Sequence of chain 1.A:
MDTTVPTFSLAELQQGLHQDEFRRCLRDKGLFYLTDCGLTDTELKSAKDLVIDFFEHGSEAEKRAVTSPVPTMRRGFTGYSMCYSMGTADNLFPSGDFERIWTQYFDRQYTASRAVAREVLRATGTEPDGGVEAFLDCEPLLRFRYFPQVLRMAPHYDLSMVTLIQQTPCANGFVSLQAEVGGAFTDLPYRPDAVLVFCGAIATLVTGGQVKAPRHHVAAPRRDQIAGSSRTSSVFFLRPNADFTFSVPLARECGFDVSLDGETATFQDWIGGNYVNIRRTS

The protein below binds the small molecule below.
Small molecule (SMILES): O=C(O)CCC(=O)C(=O)O

Binding-site contacts:
Ligand atom C5 contacts residue PNN1 of chain 1.C at 1.4 Å.
Ligand atom O1 contacts residue ILE305 of chain 1.A at 3.7 Å.
Ligand atom O3 contacts residue ARG258 of chain 1.A at 2.9 Å (salt-bridge).
Ligand atom O1 contacts residue HIS183 of chain 1.A at 3.3 Å (h-bond).
Ligand atom C4 contacts residue VAL245 of chain 1.A at 4.0 Å (hydrophobic).
Ligand atom O2 contacts residue PHE264 of chain 1.A at 3.9 Å.
Ligand atom C1 contacts residue MET180 of chain 1.A at 4.0 Å (hydrophobic).
Ligand atom C5 contacts residue SER260 of chain 1.A at 3.7 Å.
Ligand atom C3 contacts residue MET180 of chain 1.A at 3.6 Å (hydrophobic).
Ligand atom C2 contacts residue PNN1 of chain 1.C at 0.7 Å.
Ligand atom O5 contacts residue HIS243 of chain 1.A at 3.1 Å (h-bond).
Ligand atom O4 contacts residue PNN1 of chain 1.C at 1.2 Å (h-bond).
Ligand atom O3 contacts residue SER260 of chain 1.A at 3.8 Å.
Ligand atom O3 contacts residue LEU204 of chain 1.A at 3.7 Å.
Ligand atom O4 contacts residue SER260 of chain 1.A at 2.9 Å (h-bond).
Ligand atom O5 contacts residue FE21 of chain 1.B at 2.2 Å.
Ligand atom O4 contacts residue PHE164 of chain 1.A at 3.8 Å.
Ligand atom C3 contacts residue PNN1 of chain 1.C at 0.8 Å.
Ligand atom C2 contacts residue MET180 of chain 1.A at 3.5 Å (hydrophobic).
Ligand atom C4 contacts residue PNN1 of chain 1.C at 0.6 Å.
Ligand atom O2 contacts residue PNN1 of chain 1.C at 1.4 Å.
Ligand atom O1 contacts residue PNN1 of chain 1.C at 0.4 Å (h-bond).
Ligand atom C5 contacts residue VAL245 of chain 1.A at 3.9 Å (hydrophobic).
Ligand atom O5 contacts residue HIS183 of chain 1.A at 3.4 Å (h-bond).
Ligand atom O1 contacts residue FE21 of chain 1.B at 2.3 Å.
Ligand atom C4 contacts residue LEU204 of chain 1.A at 3.9 Å (hydrophobic).
Ligand atom C3 contacts residue VAL262 of chain 1.A at 3.9 Å (hydrophobic).
Ligand atom C1 contacts residue FE21 of chain 1.B at 3.1 Å.
Ligand atom C2 contacts residue FE21 of chain 1.B at 3.0 Å.
Ligand atom O2 contacts residue VAL262 of chain 1.A at 4.0 Å.
Ligand atom O3 contacts residue PNN1 of chain 1.C at 2.0 Å (h-bond).
Ligand atom O2 contacts residue ARG162 of chain 1.A at 4.0 Å.
Ligand atom O5 contacts residue PNN1 of chain 1.C at 0.7 Å.
Ligand atom O5 contacts residue MET180 of chain 1.A at 3.9 Å.
Ligand atom C4 contacts residue ILE192 of chain 1.A at 4.0 Å (hydrophobic).
Ligand atom C1 contacts residue PNN1 of chain 1.C at 1.1 Å.
Ligand atom C5 contacts residue ARG258 of chain 1.A at 3.7 Å.
Ligand atom O1 contacts residue PHE264 of chain 1.A at 3.6 Å.
Ligand atom O1 contacts residue ASP185 of chain 1.A at 3.5 Å (salt-bridge).
Ligand atom O4 contacts residue ARG258 of chain 1.A at 3.1 Å (salt-bridge).